Binding-site contacts:
Ligand atom CB contacts residue SER215 of chain 1.B at 4.5 Å.
Ligand atom O contacts residue ASN129 of chain 1.B at 4.3 Å.
Ligand atom OXT contacts residue A2G1 of chain 1.R at 3.5 Å (h-bond).
Ligand atom N contacts residue A2G1 of chain 1.R at 4.4 Å.
Ligand atom CB contacts residue GLY216 of chain 1.B at 3.8 Å.
Ligand atom O contacts residue A2G1 of chain 1.R at 4.3 Å.
Ligand atom C contacts residue A2G1 of chain 1.R at 3.9 Å.
Ligand atom OG contacts residue A2G1 of chain 1.R at 1.4 Å.
Ligand atom CB contacts residue A2G1 of chain 1.R at 2.5 Å.
Ligand atom O contacts residue PHE127 of chain 1.B at 4.2 Å.
Ligand atom OG contacts residue GLY216 of chain 1.B at 4.3 Å.
Ligand atom CA contacts residue A2G1 of chain 1.R at 3.7 Å.
Ligand atom N contacts residue PHE127 of chain 1.B at 4.3 Å.
Ligand atom OG contacts residue PHE127 of chain 1.B at 4.3 Å.

Sequence of chain 1.B:
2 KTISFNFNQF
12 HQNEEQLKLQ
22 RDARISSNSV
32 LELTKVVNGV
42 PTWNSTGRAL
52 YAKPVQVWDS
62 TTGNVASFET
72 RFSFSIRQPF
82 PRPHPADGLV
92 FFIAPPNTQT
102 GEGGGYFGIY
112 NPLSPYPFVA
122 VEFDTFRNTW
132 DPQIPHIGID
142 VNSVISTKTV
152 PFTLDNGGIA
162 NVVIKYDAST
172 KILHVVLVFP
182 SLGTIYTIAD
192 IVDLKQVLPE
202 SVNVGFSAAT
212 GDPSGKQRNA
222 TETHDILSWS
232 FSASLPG

The protein below binds the small molecule below.
Small molecule (SMILES): N[C@@H](CO)C(=O)O